Binding-site contacts:
Ligand atom C10 contacts residue SER112 of chain 1.A at 3.8 Å.
Ligand atom O2 contacts residue SER150 of chain 1.A at 3.4 Å.
Ligand atom C7 contacts residue TRP161 of chain 1.A at 3.8 Å (hydrophobic).
Ligand atom C10 contacts residue LEU108 of chain 1.A at 3.8 Å (hydrophobic).
Ligand atom O1 contacts residue ARG149 of chain 1.A at 2.9 Å (salt-bridge).
Ligand atom O4 contacts residue HIS270 of chain 1.A at 3.8 Å.
Ligand atom C25 contacts residue HIS180 of chain 1.A at 3.8 Å.
Ligand atom C16 contacts residue MET147 of chain 1.A at 3.9 Å (hydrophobic).
Ligand atom C33 contacts residue LEU266 of chain 1.A at 3.3 Å (hydrophobic).
Ligand atom O2 contacts residue SER153 of chain 1.A at 2.9 Å (h-bond).
Ligand atom C3 contacts residue SER153 of chain 1.A at 3.7 Å.
Ligand atom C6 contacts residue SER150 of chain 1.A at 3.4 Å.
Ligand atom C28 contacts residue HIS270 of chain 1.A at 3.4 Å.
Ligand atom C8 contacts residue TRP161 of chain 1.A at 3.9 Å (hydrophobic).
Ligand atom C24 contacts residue VAL109 of chain 1.A at 3.8 Å (hydrophobic).
Ligand atom C26 contacts residue HIS180 of chain 1.A at 3.7 Å.
Ligand atom C7 contacts residue SER150 of chain 1.A at 3.4 Å.
Ligand atom O4 contacts residue LEU184 of chain 1.A at 3.5 Å.
Ligand atom C28 contacts residue HIS180 of chain 1.A at 3.8 Å.
Ligand atom C18 contacts residue VAL109 of chain 1.A at 3.7 Å (hydrophobic).
Ligand atom C4 contacts residue SER153 of chain 1.A at 3.7 Å.
Ligand atom C9 contacts residue TRP161 of chain 1.A at 3.6 Å (hydrophobic).
Ligand atom O2 contacts residue TYR22 of chain 1.A at 3.0 Å (h-bond).
Ligand atom C1 contacts residue SER112 of chain 1.A at 3.8 Å.
Ligand atom C12 contacts residue VAL175 of chain 1.A at 3.7 Å (hydrophobic).
Ligand atom O2 contacts residue TYR26 of chain 1.A at 3.9 Å.
Ligand atom O3 contacts residue HIS180 of chain 1.A at 3.0 Å (h-bond).
Ligand atom C6 contacts residue TRP161 of chain 1.A at 3.6 Å (hydrophobic).
Ligand atom C32 contacts residue LEU185 of chain 1.A at 3.8 Å (hydrophobic).
Ligand atom C26 contacts residue LEU277 of chain 1.A at 3.8 Å (hydrophobic).
Ligand atom C26 contacts residue ALA178 of chain 1.A at 3.7 Å (hydrophobic).
Ligand atom C32 contacts residue LEU184 of chain 1.A at 3.5 Å (hydrophobic).
Ligand atom C3 contacts residue TYR22 of chain 1.A at 3.8 Å (hydrophobic).
Ligand atom O3 contacts residue HIS270 of chain 1.A at 2.9 Å (h-bond).
Ligand atom O3 contacts residue TYR274 of chain 1.A at 3.9 Å.
Ligand atom O1 contacts residue SER112 of chain 1.A at 2.7 Å (h-bond).
Ligand atom C4 contacts residue CYS163 of chain 1.A at 3.4 Å (hydrophobic).
Ligand atom C3 contacts residue TYR26 of chain 1.A at 3.7 Å (hydrophobic).
Ligand atom C5 contacts residue SER150 of chain 1.A at 3.7 Å.
Ligand atom O4 contacts residue HIS180 of chain 1.A at 3.6 Å (h-bond).

A protein and the small-molecule ligand that binds it are described below.
Small molecule (SMILES): C=C1/C(=C\C=C2/CCC[C@]3(C)[C@@H](C(CCCC(C)(C)O)CCCC(C)(C)O)CC[C@@H]23)C[C@@H](O)C[C@@H]1O

Sequence of chain 1.A:
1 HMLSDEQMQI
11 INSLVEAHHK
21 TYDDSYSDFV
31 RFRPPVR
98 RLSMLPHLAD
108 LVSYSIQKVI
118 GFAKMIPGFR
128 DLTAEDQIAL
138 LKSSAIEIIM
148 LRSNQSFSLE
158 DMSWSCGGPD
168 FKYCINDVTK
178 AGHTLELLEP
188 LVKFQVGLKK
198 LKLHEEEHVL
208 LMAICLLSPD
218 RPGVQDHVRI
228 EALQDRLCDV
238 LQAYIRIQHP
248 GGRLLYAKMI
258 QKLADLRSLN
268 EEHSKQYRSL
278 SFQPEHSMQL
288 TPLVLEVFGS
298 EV